The small molecule below binds the protein below.
Small molecule (SMILES): O=CCCc1ccccc1

Binding-site contacts:
Ligand atom C contacts residue PHE257 of chain 1.A at 3.8 Å (hydrophobic).
Ligand atom CG contacts residue PHE257 of chain 1.A at 4.2 Å (hydrophobic).
Ligand atom CD1 contacts residue THR256 of chain 1.A at 4.0 Å.
Ligand atom CE1 contacts residue PRO258 of chain 1.A at 4.1 Å (hydrophobic).
Ligand atom CG contacts residue PRO258 of chain 1.A at 3.8 Å (hydrophobic).
Ligand atom CD1 contacts residue ILE255 of chain 1.A at 3.4 Å (hydrophobic).
Ligand atom O contacts residue PHE257 of chain 1.A at 4.2 Å.
Ligand atom C contacts residue CYS753 of chain 1.A at 4.0 Å (hydrophobic).
Ligand atom CG contacts residue HIS752 of chain 1.A at 4.3 Å.
Ligand atom CA contacts residue PRO258 of chain 1.A at 4.0 Å (hydrophobic).
Ligand atom CZ contacts residue THR256 of chain 1.A at 4.4 Å.
Ligand atom CA contacts residue PHE257 of chain 1.A at 4.0 Å (hydrophobic).
Ligand atom C contacts residue HIS752 of chain 1.A at 1.3 Å.
Ligand atom CA contacts residue HIS752 of chain 1.A at 2.5 Å.
Ligand atom CE2 contacts residue PRO258 of chain 1.A at 4.0 Å (hydrophobic).
Ligand atom CE1 contacts residue THR256 of chain 1.A at 3.6 Å.
Ligand atom CD1 contacts residue PHE257 of chain 1.A at 3.9 Å (hydrophobic).
Ligand atom CB contacts residue PHE257 of chain 1.A at 3.8 Å (hydrophobic).
Ligand atom CB contacts residue HIS752 of chain 1.A at 2.9 Å.
Ligand atom CB contacts residue PRO258 of chain 1.A at 4.4 Å (hydrophobic).
Ligand atom CE1 contacts residue ILE255 of chain 1.A at 3.6 Å (hydrophobic).
Ligand atom O contacts residue ALA755 of chain 1.A at 4.0 Å.
Ligand atom CZ contacts residue PRO258 of chain 1.A at 4.3 Å (hydrophobic).
Ligand atom O contacts residue HIS752 of chain 1.A at 2.4 Å (h-bond).
Ligand atom CD2 contacts residue PRO258 of chain 1.A at 3.8 Å (hydrophobic).
Ligand atom O contacts residue CYS753 of chain 1.A at 3.5 Å (h-bond).
Ligand atom CD1 contacts residue PRO258 of chain 1.A at 4.0 Å (hydrophobic).

Sequence of chain 1.A:
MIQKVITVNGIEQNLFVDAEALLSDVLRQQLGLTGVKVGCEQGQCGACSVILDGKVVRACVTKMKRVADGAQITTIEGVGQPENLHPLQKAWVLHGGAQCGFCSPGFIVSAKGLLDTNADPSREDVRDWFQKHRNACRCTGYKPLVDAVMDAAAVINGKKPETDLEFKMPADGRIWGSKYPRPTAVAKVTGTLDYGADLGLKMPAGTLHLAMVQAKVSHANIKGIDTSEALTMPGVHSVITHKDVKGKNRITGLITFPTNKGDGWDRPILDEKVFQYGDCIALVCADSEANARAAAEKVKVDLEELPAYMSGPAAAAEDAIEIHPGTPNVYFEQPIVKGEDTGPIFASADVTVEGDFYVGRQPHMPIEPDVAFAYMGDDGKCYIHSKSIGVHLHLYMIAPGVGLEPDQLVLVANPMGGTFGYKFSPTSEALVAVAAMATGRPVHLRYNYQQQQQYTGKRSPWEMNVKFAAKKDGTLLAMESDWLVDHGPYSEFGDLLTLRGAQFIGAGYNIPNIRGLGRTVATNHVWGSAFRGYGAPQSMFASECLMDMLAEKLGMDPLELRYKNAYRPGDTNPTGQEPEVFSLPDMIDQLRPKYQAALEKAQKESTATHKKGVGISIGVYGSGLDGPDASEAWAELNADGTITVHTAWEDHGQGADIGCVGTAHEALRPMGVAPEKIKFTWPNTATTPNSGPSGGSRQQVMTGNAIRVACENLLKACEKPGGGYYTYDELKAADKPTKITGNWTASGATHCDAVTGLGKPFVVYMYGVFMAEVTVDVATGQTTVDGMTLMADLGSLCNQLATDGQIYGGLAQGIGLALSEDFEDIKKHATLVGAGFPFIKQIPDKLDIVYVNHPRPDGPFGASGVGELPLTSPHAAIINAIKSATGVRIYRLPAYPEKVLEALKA